Sequence of chain 2.A:
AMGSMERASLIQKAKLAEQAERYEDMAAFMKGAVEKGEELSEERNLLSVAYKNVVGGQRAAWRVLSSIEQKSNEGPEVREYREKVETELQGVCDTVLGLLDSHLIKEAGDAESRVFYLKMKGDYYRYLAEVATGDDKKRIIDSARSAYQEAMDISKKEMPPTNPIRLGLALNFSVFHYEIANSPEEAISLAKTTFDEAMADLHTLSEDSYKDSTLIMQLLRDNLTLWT

Binding-site contacts:
Ligand atom C01 contacts residue PRO9 of chain 2.B at 4.0 Å (hydrophobic).
Ligand atom C20 contacts residue LEU223 of chain 2.A at 3.5 Å (hydrophobic).
Ligand atom C15 contacts residue ASN47 of chain 2.A at 3.8 Å.
Ligand atom C11 contacts residue ILE173 of chain 2.A at 4.0 Å (hydrophobic).
Ligand atom C13 contacts residue LYS127 of chain 2.A at 2.5 Å.
Ligand atom C06 contacts residue ILE224 of chain 2.A at 4.0 Å (hydrophobic).
Ligand atom C03 contacts residue LEU223 of chain 2.A at 3.8 Å (hydrophobic).
Ligand atom C14 contacts residue ILE173 of chain 2.A at 4.2 Å (hydrophobic).
Ligand atom C12 contacts residue ILE173 of chain 2.A at 4.1 Å (hydrophobic).
Ligand atom C12 contacts residue LYS127 of chain 2.A at 2.9 Å.
Ligand atom C11 contacts residue PRO172 of chain 2.A at 3.5 Å (hydrophobic).
Ligand atom C02 contacts residue PRO9 of chain 2.B at 4.2 Å (hydrophobic).
Ligand atom C16 contacts residue LYS127 of chain 2.A at 1.4 Å.
Ligand atom C14 contacts residue ASN47 of chain 2.A at 4.5 Å.
Ligand atom C14 contacts residue LYS127 of chain 2.A at 3.7 Å.
Ligand atom C02 contacts residue LEU223 of chain 2.A at 3.7 Å (hydrophobic).
Ligand atom C11 contacts residue LYS127 of chain 2.A at 4.3 Å.
Ligand atom C20 contacts residue PRO9 of chain 2.B at 3.6 Å (hydrophobic).
Ligand atom C12 contacts residue ILE8 of chain 2.B at 4.0 Å (hydrophobic).
Ligand atom C12 contacts residue GLY176 of chain 2.A at 4.0 Å.
Ligand atom C20 contacts residue ILE8 of chain 2.B at 4.2 Å (hydrophobic).
Ligand atom C13 contacts residue ILE173 of chain 2.A at 4.2 Å (hydrophobic).
Ligand atom C11 contacts residue ILE8 of chain 2.B at 4.5 Å (hydrophobic).
Ligand atom C12 contacts residue PRO172 of chain 2.A at 3.5 Å (hydrophobic).
Ligand atom C11 contacts residue ILE224 of chain 2.A at 4.2 Å (hydrophobic).
Ligand atom C20 contacts residue LEU227 of chain 2.A at 3.6 Å (hydrophobic).
Ligand atom C16 contacts residue ILE8 of chain 2.B at 4.4 Å (hydrophobic).
Ligand atom C14 contacts residue PHE124 of chain 2.A at 4.1 Å (hydrophobic).
Ligand atom C15 contacts residue ILE173 of chain 2.A at 4.1 Å (hydrophobic).
Ligand atom O09 contacts residue ASN47 of chain 2.A at 3.7 Å.
Ligand atom C10 contacts residue ILE173 of chain 2.A at 4.0 Å (hydrophobic).
Ligand atom C15 contacts residue PHE124 of chain 2.A at 4.4 Å (hydrophobic).
Ligand atom C01 contacts residue LEU223 of chain 2.A at 3.5 Å (hydrophobic).
Ligand atom O17 contacts residue PRO172 of chain 2.A at 3.3 Å.
Ligand atom C13 contacts residue ILE8 of chain 2.B at 4.3 Å (hydrophobic).

The protein below binds the small molecule below.
Small molecule (SMILES): Cc1ccc(S(=O)(=O)N2CCN(CC(C)C)CC2)cc1

Sequence of chain 2.B:
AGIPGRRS